Binding-site contacts:
Ligand atom C2 contacts residue ASN70 of chain 1.D at 2.3 Å.
Ligand atom N2 contacts residue ASN70 of chain 1.D at 2.9 Å (h-bond).
Ligand atom C3 contacts residue ASN70 of chain 1.D at 3.7 Å.
Ligand atom C1 contacts residue ASN71 of chain 1.D at 3.8 Å.
Ligand atom O7 contacts residue ASN70 of chain 1.D at 3.8 Å.
Ligand atom C8 contacts residue LEU361 of chain 1.D at 3.8 Å (hydrophobic).
Ligand atom C7 contacts residue ASN70 of chain 1.D at 3.6 Å.
Ligand atom C5 contacts residue ASN70 of chain 1.D at 3.7 Å.
Ligand atom O6 contacts residue ASN71 of chain 1.D at 3.2 Å (h-bond).
Ligand atom N2 contacts residue LEU361 of chain 1.D at 4.1 Å.
Ligand atom C6 contacts residue ASN71 of chain 1.D at 3.1 Å.
Ligand atom O5 contacts residue ASN71 of chain 1.D at 2.8 Å (h-bond).
Ligand atom C1 contacts residue ASN70 of chain 1.D at 1.4 Å.
Ligand atom C4 contacts residue ASN70 of chain 1.D at 4.2 Å.
Ligand atom C5 contacts residue ASN71 of chain 1.D at 3.4 Å.
Ligand atom O5 contacts residue ASN70 of chain 1.D at 2.4 Å (h-bond).
Ligand atom C7 contacts residue LEU361 of chain 1.D at 4.2 Å (hydrophobic).

This small molecule binds to this protein.
Small molecule (SMILES): CC(=O)N[C@H]1CO[C@H](CO)[C@@H](O)[C@@H]1O[C@H]1O[C@@H](C)[C@@H](O)[C@@H](O)[C@@H]1O

Sequence of chain 1.D:
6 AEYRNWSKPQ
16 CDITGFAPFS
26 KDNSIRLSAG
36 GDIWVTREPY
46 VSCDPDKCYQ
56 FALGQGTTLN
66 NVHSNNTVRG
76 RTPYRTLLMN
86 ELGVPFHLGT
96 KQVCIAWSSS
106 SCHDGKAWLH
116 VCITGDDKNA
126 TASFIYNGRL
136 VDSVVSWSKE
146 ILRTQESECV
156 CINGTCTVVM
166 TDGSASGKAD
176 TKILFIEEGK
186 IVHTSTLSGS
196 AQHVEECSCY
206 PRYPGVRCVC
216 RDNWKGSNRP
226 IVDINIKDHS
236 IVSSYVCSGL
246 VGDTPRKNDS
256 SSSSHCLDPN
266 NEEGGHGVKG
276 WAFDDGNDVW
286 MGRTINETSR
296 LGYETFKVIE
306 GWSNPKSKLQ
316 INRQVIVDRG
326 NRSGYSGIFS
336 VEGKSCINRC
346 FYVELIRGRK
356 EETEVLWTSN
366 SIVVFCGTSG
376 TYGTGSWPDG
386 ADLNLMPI